Binding-site contacts:
Ligand atom C2 contacts residue ASN268 of chain 1.A at 2.6 Å.
Ligand atom C8 contacts residue ASN268 of chain 1.A at 4.0 Å.
Ligand atom C6 contacts residue SER292 of chain 1.A at 4.4 Å.
Ligand atom C5 contacts residue ASN268 of chain 1.A at 3.6 Å.
Ligand atom O5 contacts residue HIS293 of chain 1.A at 4.0 Å.
Ligand atom O5 contacts residue ASN268 of chain 1.A at 2.2 Å (h-bond).
Ligand atom N2 contacts residue PHE291 of chain 1.A at 4.0 Å.
Ligand atom C1 contacts residue ASN268 of chain 1.A at 1.4 Å.
Ligand atom C4 contacts residue ASN268 of chain 1.A at 4.2 Å.
Ligand atom C1 contacts residue HIS293 of chain 1.A at 4.3 Å.
Ligand atom N2 contacts residue ASN268 of chain 1.A at 3.0 Å.
Ligand atom C6 contacts residue HIS293 of chain 1.A at 4.2 Å.
Ligand atom C3 contacts residue ASN268 of chain 1.A at 3.9 Å.
Ligand atom C8 contacts residue PHE291 of chain 1.A at 4.5 Å (hydrophobic).
Ligand atom C1 contacts residue PHE291 of chain 1.A at 4.3 Å (hydrophobic).
Ligand atom C7 contacts residue ASN268 of chain 1.A at 3.7 Å.

Sequence of chain 1.A:
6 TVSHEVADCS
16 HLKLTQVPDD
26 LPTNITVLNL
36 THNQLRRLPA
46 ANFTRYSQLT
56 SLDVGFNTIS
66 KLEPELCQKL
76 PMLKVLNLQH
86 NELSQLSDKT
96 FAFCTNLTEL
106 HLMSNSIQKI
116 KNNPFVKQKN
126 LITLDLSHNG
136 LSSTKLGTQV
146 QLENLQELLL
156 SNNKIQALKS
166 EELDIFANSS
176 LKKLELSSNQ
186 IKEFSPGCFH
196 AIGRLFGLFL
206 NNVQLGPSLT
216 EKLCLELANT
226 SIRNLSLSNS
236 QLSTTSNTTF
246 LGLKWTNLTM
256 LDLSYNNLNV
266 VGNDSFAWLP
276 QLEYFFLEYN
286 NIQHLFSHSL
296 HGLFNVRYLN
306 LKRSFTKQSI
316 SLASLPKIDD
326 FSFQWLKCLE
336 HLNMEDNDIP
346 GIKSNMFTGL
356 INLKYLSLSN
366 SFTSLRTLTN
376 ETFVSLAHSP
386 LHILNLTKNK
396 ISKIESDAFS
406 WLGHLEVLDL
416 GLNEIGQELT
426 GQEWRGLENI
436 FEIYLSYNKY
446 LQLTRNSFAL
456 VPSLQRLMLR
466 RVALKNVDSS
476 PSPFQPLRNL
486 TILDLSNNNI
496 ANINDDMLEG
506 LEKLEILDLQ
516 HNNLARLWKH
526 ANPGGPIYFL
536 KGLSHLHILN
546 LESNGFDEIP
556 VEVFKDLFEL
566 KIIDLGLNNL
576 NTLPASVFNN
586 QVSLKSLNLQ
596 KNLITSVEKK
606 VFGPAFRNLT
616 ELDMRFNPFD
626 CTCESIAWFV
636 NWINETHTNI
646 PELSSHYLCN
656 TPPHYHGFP

This protein binds this small molecule.
Small molecule (SMILES): CC(=O)N[C@H]1[C@H](O[C@H]2[C@H](O)[C@@H](NC(C)=O)CO[C@@H]2CO)O[C@H](CO)[C@@H](O)[C@@H]1O